The protein below binds the small molecule below.
Small molecule (SMILES): NCC(=O)O

Sequence of chain 1.B:
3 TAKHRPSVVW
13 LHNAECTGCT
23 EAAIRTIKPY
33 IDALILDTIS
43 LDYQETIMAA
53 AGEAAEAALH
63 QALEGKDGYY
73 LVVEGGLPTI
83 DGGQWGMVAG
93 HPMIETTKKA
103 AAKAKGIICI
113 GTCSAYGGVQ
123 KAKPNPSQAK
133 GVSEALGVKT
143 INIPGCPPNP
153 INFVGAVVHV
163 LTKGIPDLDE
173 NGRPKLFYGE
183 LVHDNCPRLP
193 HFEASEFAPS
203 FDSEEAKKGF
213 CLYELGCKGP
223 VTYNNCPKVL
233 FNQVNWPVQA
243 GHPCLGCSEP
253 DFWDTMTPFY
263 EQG

Binding-site contacts:
Ligand atom N contacts residue ILE167 of chain 1.B at 4.3 Å.
Ligand atom C contacts residue THR142 of chain 1.B at 4.4 Å.
Ligand atom C contacts residue LYS141 of chain 1.B at 3.6 Å.
Ligand atom O contacts residue ILE109 of chain 1.B at 3.1 Å (h-bond).
Ligand atom CA contacts residue ILE143 of chain 1.B at 4.3 Å (hydrophobic).
Ligand atom N contacts residue ILE143 of chain 1.B at 4.3 Å.
Ligand atom N contacts residue LYS141 of chain 1.B at 4.4 Å.
Ligand atom C contacts residue ILE143 of chain 1.B at 4.4 Å (hydrophobic).
Ligand atom O contacts residue LYS141 of chain 1.B at 3.0 Å (salt-bridge).
Ligand atom O contacts residue GLY108 of chain 1.B at 3.9 Å.
Ligand atom CA contacts residue THR142 of chain 1.B at 4.3 Å.
Ligand atom O contacts residue THR142 of chain 1.B at 4.2 Å.
Ligand atom OXT contacts residue ILE143 of chain 1.B at 3.7 Å.
Ligand atom OXT contacts residue GLY108 of chain 1.B at 3.2 Å.
Ligand atom CA contacts residue LYS141 of chain 1.B at 3.5 Å.
Ligand atom OXT contacts residue ILE109 of chain 1.B at 3.1 Å (h-bond).
Ligand atom C contacts residue ILE109 of chain 1.B at 3.5 Å (hydrophobic).
Ligand atom C contacts residue GLY108 of chain 1.B at 4.0 Å.